Sequence of chain 4.A:
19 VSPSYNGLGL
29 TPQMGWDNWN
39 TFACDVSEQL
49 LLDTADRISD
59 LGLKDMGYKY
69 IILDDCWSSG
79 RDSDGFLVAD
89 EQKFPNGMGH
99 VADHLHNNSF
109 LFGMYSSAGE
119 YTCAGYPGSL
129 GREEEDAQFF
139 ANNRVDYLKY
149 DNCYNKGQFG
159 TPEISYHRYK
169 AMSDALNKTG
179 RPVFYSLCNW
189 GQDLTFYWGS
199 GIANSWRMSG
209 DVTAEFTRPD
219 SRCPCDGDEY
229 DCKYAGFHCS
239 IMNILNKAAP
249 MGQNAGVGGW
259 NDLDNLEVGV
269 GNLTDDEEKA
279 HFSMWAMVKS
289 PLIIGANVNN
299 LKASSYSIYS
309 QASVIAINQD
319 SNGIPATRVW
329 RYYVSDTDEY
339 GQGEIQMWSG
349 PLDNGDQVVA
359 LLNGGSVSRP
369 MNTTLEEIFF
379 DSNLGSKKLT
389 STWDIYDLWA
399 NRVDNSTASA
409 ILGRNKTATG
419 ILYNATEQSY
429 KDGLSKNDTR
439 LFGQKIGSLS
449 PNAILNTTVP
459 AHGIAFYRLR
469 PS

The small molecule below binds the protein below.
Small molecule (SMILES): CC(=O)N[C@@H]1[C@@H](O)[C@H](O)[C@@H](CO)O[C@H]1O

Binding-site contacts:
Ligand atom C4 contacts residue ASN370 of chain 4.A at 4.2 Å.
Ligand atom C8 contacts residue ILE343 of chain 4.A at 4.1 Å (hydrophobic).
Ligand atom C2 contacts residue ASN370 of chain 4.A at 2.8 Å.
Ligand atom C7 contacts residue TRP328 of chain 4.A at 3.8 Å (hydrophobic).
Ligand atom N2 contacts residue ILE343 of chain 4.A at 4.5 Å.
Ligand atom O7 contacts residue TRP328 of chain 4.A at 4.4 Å.
Ligand atom O5 contacts residue ASN370 of chain 4.A at 2.1 Å (h-bond).
Ligand atom C8 contacts residue TYR330 of chain 4.A at 3.7 Å (hydrophobic).
Ligand atom C6 contacts residue ASN370 of chain 4.A at 4.4 Å.
Ligand atom O7 contacts residue ASN370 of chain 4.A at 4.3 Å.
Ligand atom C8 contacts residue TRP328 of chain 4.A at 2.6 Å (hydrophobic).
Ligand atom C3 contacts residue ASN370 of chain 4.A at 4.0 Å.
Ligand atom N2 contacts residue TRP328 of chain 4.A at 4.3 Å.
Ligand atom C7 contacts residue TYR330 of chain 4.A at 4.5 Å (hydrophobic).
Ligand atom C7 contacts residue ASN370 of chain 4.A at 4.3 Å.
Ligand atom C5 contacts residue ASN370 of chain 4.A at 3.4 Å.
Ligand atom O7 contacts residue TYR330 of chain 4.A at 4.5 Å.
Ligand atom C1 contacts residue ASN370 of chain 4.A at 1.4 Å.
Ligand atom N2 contacts residue ASN370 of chain 4.A at 3.4 Å (h-bond).